Sequence of chain 1.CB:
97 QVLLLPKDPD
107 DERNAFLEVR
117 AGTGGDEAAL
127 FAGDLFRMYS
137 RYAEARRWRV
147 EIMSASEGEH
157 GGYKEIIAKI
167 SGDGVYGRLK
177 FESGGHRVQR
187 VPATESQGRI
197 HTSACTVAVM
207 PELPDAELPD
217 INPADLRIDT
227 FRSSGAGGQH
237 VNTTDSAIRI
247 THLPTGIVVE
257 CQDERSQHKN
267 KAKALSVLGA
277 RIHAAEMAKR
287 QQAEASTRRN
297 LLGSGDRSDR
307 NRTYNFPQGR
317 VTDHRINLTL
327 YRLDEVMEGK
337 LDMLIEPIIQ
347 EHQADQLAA

Binding-site contacts:
Ligand atom N3 contacts residue HIS197 of chain 1.CB at 3.5 Å.
Ligand atom N6 contacts residue THR198 of chain 1.CB at 2.4 Å (h-bond).
Ligand atom N6 contacts residue GLN185 of chain 1.CB at 3.5 Å.
Ligand atom O4 contacts residue THR190 of chain 1.CB at 2.8 Å (h-bond).
Ligand atom N1 contacts residue GLU123 of chain 1.CB at 3.6 Å.
Ligand atom C4 contacts residue THR190 of chain 1.CB at 3.5 Å.
Ligand atom N7 contacts residue ILE196 of chain 1.CB at 3.6 Å.
Ligand atom C2 contacts residue GLY120 of chain 1.CB at 3.3 Å.
Ligand atom O4 contacts residue GLU123 of chain 1.CB at 3.4 Å (salt-bridge).
Ligand atom C5 contacts residue GLN193 of chain 1.CB at 3.2 Å.
Ligand atom N1 contacts residue ILE196 of chain 1.CB at 3.7 Å.
Ligand atom N6 contacts residue PRO188 of chain 1.CB at 3.5 Å.
Ligand atom N6 contacts residue THR190 of chain 1.CB at 2.8 Å (h-bond).
Ligand atom O2' contacts residue ILE196 of chain 1.CB at 2.9 Å (h-bond).
Ligand atom O2' contacts residue ARG195 of chain 1.CB at 3.7 Å.
Ligand atom N3 contacts residue ILE196 of chain 1.CB at 3.3 Å (h-bond).
Ligand atom OP2 contacts residue ARG195 of chain 1.CB at 2.6 Å (salt-bridge).
Ligand atom C2 contacts residue HIS197 of chain 1.CB at 3.4 Å.
Ligand atom N1 contacts residue HIS197 of chain 1.CB at 3.4 Å (h-bond).
Ligand atom N9 contacts residue ILE196 of chain 1.CB at 3.1 Å (h-bond).
Ligand atom C2' contacts residue ILE196 of chain 1.CB at 3.2 Å (hydrophobic).
Ligand atom C5 contacts residue HIS197 of chain 1.CB at 3.5 Å.
Ligand atom O2 contacts residue GLY120 of chain 1.CB at 3.0 Å (h-bond).
Ligand atom C5 contacts residue ILE196 of chain 1.CB at 3.3 Å (hydrophobic).
Ligand atom C2 contacts residue ILE196 of chain 1.CB at 3.3 Å (hydrophobic).
Ligand atom C1' contacts residue ILE196 of chain 1.CB at 3.7 Å (hydrophobic).
Ligand atom N3 contacts residue ASP122 of chain 1.CB at 3.7 Å.
Ligand atom C6 contacts residue GLN193 of chain 1.CB at 3.6 Å.
Ligand atom C4 contacts residue HIS197 of chain 1.CB at 3.6 Å.
Ligand atom C6 contacts residue THR198 of chain 1.CB at 3.1 Å.
Ligand atom O2 contacts residue GLY121 of chain 1.CB at 3.4 Å.
Ligand atom N3 contacts residue GLY120 of chain 1.CB at 2.8 Å (h-bond).
Ligand atom OP2 contacts residue ARG195 of chain 1.CB at 3.6 Å.
Ligand atom N3 contacts residue GLY120 of chain 1.CB at 3.6 Å.
Ligand atom N1 contacts residue PRO188 of chain 1.CB at 3.3 Å.
Ligand atom C4 contacts residue ILE196 of chain 1.CB at 3.0 Å (hydrophobic).
Ligand atom N7 contacts residue THR198 of chain 1.CB at 2.8 Å (h-bond).
Ligand atom C8 contacts residue ILE196 of chain 1.CB at 3.5 Å (hydrophobic).
Ligand atom C5 contacts residue THR198 of chain 1.CB at 3.2 Å.
Ligand atom C6 contacts residue HIS197 of chain 1.CB at 3.3 Å.

The protein below binds the small molecule below.
Small molecule (SMILES): Nc1ccn([C@@H]2O[C@H](CO[P](=O)(O)O[C@H]3[C@@H](O)[C@H](n4cnc5c(N)ncnc54)O[C@@H]3CO[P](=O)(O)O[C@H]3[C@@H](O)[C@H](n4cnc5c(N)ncnc54)O[C@@H]3CO[P](=O)(O)O[C@H]3[C@@H](O)[C@H](n4ccc(=O)[nH]c4=O)O[C@@H]3CO[P](=O)(O)O[C@H]3[C@@H](O)[C@H](n4cnc5c(=O)nc(N)[nH]c54)O[C@@H]3CO[P](=O)(O)O[C@H]3[C@@H](O)[C@H](n4ccc(=O)[nH]c4=O)O[C@@H]3CO[P](=O)(O)O[C@H]3[C@@H](O)[C@H](n4cnc5c(N)ncnc54)O[C@@H]3CO[P](=O)(O)O[C@H]3[C@@H](O)[C@H](n4cnc5c(N)ncnc54)O[C@@H]3CO[P](=O)(O)O[C@H]3[C@@H](O)[C@H](n4cnc5c(N)ncnc54)O[C@@H]3COP(=O)=O)[C@@H](O)[C@H]2O)c(=O)n1